Binding-site contacts:
Ligand atom OP1 contacts residue SER189 of chain 1.A at 3.9 Å.
Ligand atom OP2 contacts residue ARG352 of chain 1.A at 2.9 Å (salt-bridge).
Ligand atom C3' contacts residue TYR258 of chain 1.A at 3.8 Å (hydrophobic).
Ligand atom O2' contacts residue GLN349 of chain 1.A at 4.0 Å.
Ligand atom O3' contacts residue PRO324 of chain 1.A at 4.2 Å.
Ligand atom O2' contacts residue GLN319 of chain 1.A at 4.0 Å.
Ligand atom N1 contacts residue TYR348 of chain 1.A at 3.3 Å (h-bond).
Ligand atom OP2 contacts residue ARG192 of chain 1.A at 3.8 Å.
Ligand atom P contacts residue ARG352 of chain 1.A at 3.6 Å.
Ligand atom O4' contacts residue TYR348 of chain 1.A at 2.8 Å (h-bond).
Ligand atom OP1 contacts residue ARG192 of chain 1.A at 3.7 Å.
Ligand atom OP1 contacts residue ARG352 of chain 1.A at 3.4 Å (salt-bridge).
Ligand atom OP1 contacts residue GLY263 of chain 1.A at 4.0 Å.
Ligand atom O3' contacts residue TYR258 of chain 1.A at 3.5 Å (h-bond).
Ligand atom OP1 contacts residue PRO324 of chain 1.A at 3.2 Å.
Ligand atom O5' contacts residue TYR348 of chain 1.A at 4.0 Å.
Ligand atom C5 contacts residue THR265 of chain 1.A at 3.4 Å.
Ligand atom O2' contacts residue PHE350 of chain 1.A at 3.8 Å.
Ligand atom O4 contacts residue THR265 of chain 1.A at 4.0 Å.
Ligand atom O2' contacts residue LYS347 of chain 1.A at 3.5 Å (salt-bridge).
Ligand atom O2' contacts residue MET180 of chain 1.A at 3.6 Å.
Ligand atom O2 contacts residue GLN349 of chain 1.A at 3.7 Å.
Ligand atom O4' contacts residue MET320 of chain 1.A at 4.2 Å.
Ligand atom OP2 contacts residue PHE350 of chain 1.A at 4.0 Å.
Ligand atom OP1 contacts residue THR265 of chain 1.A at 3.2 Å (h-bond).
Ligand atom O3' contacts residue LYS196 of chain 1.A at 2.9 Å (salt-bridge).
Ligand atom C1' contacts residue TYR348 of chain 1.A at 2.9 Å (hydrophobic).
Ligand atom OP1 contacts residue PHE354 of chain 1.A at 3.7 Å.
Ligand atom C2' contacts residue TYR258 of chain 1.A at 3.9 Å (hydrophobic).
Ligand atom C6 contacts residue TYR348 of chain 1.A at 3.4 Å (hydrophobic).
Ligand atom P contacts residue SER189 of chain 1.A at 4.1 Å.
Ligand atom C2 contacts residue TYR348 of chain 1.A at 4.1 Å (hydrophobic).
Ligand atom C4' contacts residue TYR348 of chain 1.A at 3.5 Å (hydrophobic).
Ligand atom OP2 contacts residue LYS178 of chain 1.A at 3.5 Å.
Ligand atom OP1 contacts residue PHE350 of chain 1.A at 4.0 Å.
Ligand atom C4 contacts residue THR265 of chain 1.A at 4.0 Å.
Ligand atom O2' contacts residue TYR348 of chain 1.A at 3.3 Å.
Ligand atom C5' contacts residue GLY263 of chain 1.A at 3.8 Å.
Ligand atom OP2 contacts residue SER189 of chain 1.A at 3.3 Å (h-bond).
Ligand atom O2' contacts residue MET320 of chain 1.A at 4.0 Å.

Sequence of chain 1.A:
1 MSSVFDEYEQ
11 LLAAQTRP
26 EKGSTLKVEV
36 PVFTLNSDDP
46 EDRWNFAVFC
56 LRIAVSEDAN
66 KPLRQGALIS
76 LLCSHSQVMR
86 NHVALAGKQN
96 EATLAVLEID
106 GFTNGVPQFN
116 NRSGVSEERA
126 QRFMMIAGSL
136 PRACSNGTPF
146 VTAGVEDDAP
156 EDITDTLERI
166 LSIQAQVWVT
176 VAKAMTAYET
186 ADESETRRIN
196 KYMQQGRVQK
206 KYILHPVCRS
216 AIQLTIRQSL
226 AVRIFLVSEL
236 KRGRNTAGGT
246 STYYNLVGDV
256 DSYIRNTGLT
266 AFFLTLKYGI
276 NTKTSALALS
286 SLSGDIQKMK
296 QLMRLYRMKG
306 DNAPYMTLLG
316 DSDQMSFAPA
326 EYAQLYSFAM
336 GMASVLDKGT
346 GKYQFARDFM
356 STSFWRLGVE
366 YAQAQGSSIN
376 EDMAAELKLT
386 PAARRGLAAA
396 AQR

A small-molecule ligand and the protein it binds are described below.
Small molecule (SMILES): O=c1ccn([C@@H]2O[C@H](CO[P](=O)(O)O[C@H]3[C@@H](O)[C@H](n4ccc(=O)[nH]c4=O)O[C@@H]3CO[P](=O)(O)O[C@H]3[C@@H](O)[C@H](n4ccc(=O)[nH]c4=O)O[C@@H]3CO[P](=O)(O)O[C@H]3[C@@H](O)[C@H](n4ccc(=O)[nH]c4=O)O[C@@H]3CO[P](=O)(O)O[C@H]3[C@@H](O)[C@H](n4ccc(=O)[nH]c4=O)O[C@@H]3CO[P](=O)(O)O[C@H]3[C@@H](O)[C@H](n4ccc(=O)[nH]c4=O)O[C@@H]3COP(=O)=O)[C@@H](O)[C@H]2O)c(=O)[nH]1